Binding-site contacts:
Ligand atom C2 contacts residue ASN158 of chain 1.F at 2.4 Å.
Ligand atom C5 contacts residue ASN158 of chain 1.F at 3.7 Å.
Ligand atom N2 contacts residue THR160 of chain 1.F at 3.4 Å.
Ligand atom O7 contacts residue ASN158 of chain 1.F at 3.1 Å (h-bond).
Ligand atom C1 contacts residue ASN158 of chain 1.F at 1.4 Å.
Ligand atom C8 contacts residue THR160 of chain 1.F at 3.7 Å.
Ligand atom C2 contacts residue THR160 of chain 1.F at 4.3 Å.
Ligand atom C1 contacts residue THR160 of chain 1.F at 4.1 Å.
Ligand atom C1 contacts residue ALA154 of chain 1.F at 4.4 Å (hydrophobic).
Ligand atom O5 contacts residue ASN158 of chain 1.F at 2.4 Å (h-bond).
Ligand atom C4 contacts residue ASN158 of chain 1.F at 4.2 Å.
Ligand atom C7 contacts residue ASN158 of chain 1.F at 3.2 Å.
Ligand atom C8 contacts residue ASN158 of chain 1.F at 4.3 Å.
Ligand atom O5 contacts residue ALA154 of chain 1.F at 4.1 Å.
Ligand atom C7 contacts residue THR160 of chain 1.F at 3.9 Å.
Ligand atom C5 contacts residue ALA154 of chain 1.F at 4.5 Å (hydrophobic).
Ligand atom C6 contacts residue ALA154 of chain 1.F at 3.7 Å (hydrophobic).
Ligand atom C3 contacts residue ASN158 of chain 1.F at 3.8 Å.
Ligand atom N2 contacts residue ASN158 of chain 1.F at 2.8 Å (h-bond).

Sequence of chain 1.F:
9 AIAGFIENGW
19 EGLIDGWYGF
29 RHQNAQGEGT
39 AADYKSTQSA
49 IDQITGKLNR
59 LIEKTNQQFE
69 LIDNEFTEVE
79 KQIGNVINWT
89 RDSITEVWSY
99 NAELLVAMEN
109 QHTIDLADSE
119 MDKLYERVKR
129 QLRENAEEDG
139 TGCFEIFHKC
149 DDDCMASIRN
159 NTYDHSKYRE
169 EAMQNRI

A small-molecule ligand and the protein it binds are described below.
Small molecule (SMILES): CC(=O)N[C@@H]1[C@@H](O)[C@H](O)[C@@H](CO)O[C@H]1O